Sequence of chain 1.D:
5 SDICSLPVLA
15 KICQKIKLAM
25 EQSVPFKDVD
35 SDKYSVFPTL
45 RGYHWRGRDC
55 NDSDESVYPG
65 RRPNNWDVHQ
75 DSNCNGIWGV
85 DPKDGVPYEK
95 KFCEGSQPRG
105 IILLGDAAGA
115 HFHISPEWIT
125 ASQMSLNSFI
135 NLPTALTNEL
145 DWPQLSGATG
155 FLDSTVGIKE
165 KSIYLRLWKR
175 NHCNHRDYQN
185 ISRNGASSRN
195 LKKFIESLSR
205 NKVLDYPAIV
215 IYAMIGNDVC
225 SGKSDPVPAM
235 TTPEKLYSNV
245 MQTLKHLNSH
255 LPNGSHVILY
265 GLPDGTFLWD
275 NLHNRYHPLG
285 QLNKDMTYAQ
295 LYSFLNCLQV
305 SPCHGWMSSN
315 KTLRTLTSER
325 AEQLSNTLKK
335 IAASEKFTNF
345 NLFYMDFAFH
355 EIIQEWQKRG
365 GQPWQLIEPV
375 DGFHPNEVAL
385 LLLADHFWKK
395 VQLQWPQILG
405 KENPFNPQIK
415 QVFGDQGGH

Binding-site contacts:
Ligand atom C2 contacts residue GLN74 of chain 1.D at 3.1 Å.
Ligand atom C6 contacts residue ASP58 of chain 1.D at 3.4 Å.
Ligand atom O7 contacts residue ASN55 of chain 1.D at 3.6 Å.
Ligand atom C1 contacts residue ASP58 of chain 1.D at 4.3 Å.
Ligand atom C1 contacts residue GLN74 of chain 1.D at 3.1 Å.
Ligand atom C5 contacts residue ASP58 of chain 1.D at 4.2 Å.
Ligand atom C4 contacts residue GLN74 of chain 1.D at 4.4 Å.
Ligand atom C1 contacts residue ASN55 of chain 1.D at 1.4 Å.
Ligand atom O5 contacts residue ASN55 of chain 1.D at 2.4 Å (h-bond).
Ligand atom O7 contacts residue GLN74 of chain 1.D at 3.0 Å (h-bond).
Ligand atom C5 contacts residue ASN55 of chain 1.D at 3.7 Å.
Ligand atom C7 contacts residue GLN74 of chain 1.D at 3.7 Å.
Ligand atom O6 contacts residue ASP58 of chain 1.D at 3.8 Å.
Ligand atom O5 contacts residue GLN74 of chain 1.D at 3.3 Å (h-bond).
Ligand atom C4 contacts residue ASN55 of chain 1.D at 4.2 Å.
Ligand atom N2 contacts residue ASN55 of chain 1.D at 2.9 Å (h-bond).
Ligand atom C5 contacts residue GLN74 of chain 1.D at 4.4 Å.
Ligand atom C3 contacts residue GLN74 of chain 1.D at 4.3 Å.
Ligand atom C3 contacts residue ASN55 of chain 1.D at 3.8 Å.
Ligand atom O5 contacts residue ASP58 of chain 1.D at 3.5 Å.
Ligand atom C8 contacts residue ASN55 of chain 1.D at 4.5 Å.
Ligand atom O5 contacts residue SER57 of chain 1.D at 4.5 Å.
Ligand atom C7 contacts residue ASN55 of chain 1.D at 3.4 Å.
Ligand atom N2 contacts residue GLN74 of chain 1.D at 3.8 Å.
Ligand atom C2 contacts residue ASN55 of chain 1.D at 2.4 Å.
Ligand atom O6 contacts residue SER57 of chain 1.D at 3.6 Å.

A small-molecule ligand and the protein it binds are described below.
Small molecule (SMILES): CC(=O)N[C@H]1[C@H](O[C@H]2[C@H](O)[C@@H](NC(C)=O)CO[C@@H]2CO)O[C@H](CO)[C@@H](O)[C@@H]1O